Binding-site contacts:
Ligand atom OXH contacts residue HIS58 of chain 1.A at 3.5 Å (h-bond).
Ligand atom OXH contacts residue ZN1 of chain 1.B at 2.7 Å.
Ligand atom CYH contacts residue THR179 of chain 1.A at 3.2 Å.
Ligand atom C1G contacts residue LYS227 of chain 1.A at 3.5 Å.
Ligand atom O1A contacts residue ILE189 of chain 1.A at 2.7 Å.
Ligand atom C6G contacts residue PHE180 of chain 1.A at 3.4 Å (hydrophobic).
Ligand atom O4G contacts residue GLU185 of chain 1.A at 3.5 Å (salt-bridge).
Ligand atom NXH contacts residue ZN1 of chain 1.B at 2.9 Å.
Ligand atom C6A contacts residue GLY195 of chain 1.A at 3.5 Å.
Ligand atom C1A contacts residue CYS181 of chain 1.A at 3.0 Å (hydrophobic).
Ligand atom OXH contacts residue GLU73 of chain 1.A at 3.2 Å (salt-bridge).
Ligand atom C6G contacts residue LYS227 of chain 1.A at 3.6 Å.
Ligand atom C1A contacts residue PHE180 of chain 1.A at 3.3 Å (hydrophobic).
Ligand atom O1A contacts residue HIS58 of chain 1.A at 3.6 Å.
Ligand atom C2A contacts residue CYS181 of chain 1.A at 3.3 Å (hydrophobic).
Ligand atom NXH contacts residue HIS58 of chain 1.A at 2.7 Å (h-bond).
Ligand atom CYH contacts residue HIS58 of chain 1.A at 3.6 Å.
Ligand atom O3G contacts residue PHE180 of chain 1.A at 2.4 Å (h-bond).
Ligand atom OXH contacts residue HIS74 of chain 1.A at 3.4 Å (h-bond).
Ligand atom C1A contacts residue ILE189 of chain 1.A at 3.6 Å (hydrophobic).
Ligand atom O6G contacts residue LYS227 of chain 1.A at 3.0 Å.
Ligand atom C2G contacts residue THR179 of chain 1.A at 3.2 Å.
Ligand atom OYH contacts residue ZN1 of chain 1.B at 2.6 Å.
Ligand atom O3G contacts residue THR179 of chain 1.A at 3.6 Å.
Ligand atom CEA contacts residue TYR212 of chain 1.A at 3.4 Å (hydrophobic).
Ligand atom O5G contacts residue LYS227 of chain 1.A at 2.7 Å (salt-bridge).
Ligand atom C4A contacts residue ILE189 of chain 1.A at 3.4 Å (hydrophobic).
Ligand atom CAA contacts residue GLY198 of chain 1.A at 3.5 Å.
Ligand atom C5G contacts residue LYS227 of chain 1.A at 3.6 Å.
Ligand atom O1A contacts residue CYS181 of chain 1.A at 2.6 Å (h-bond).
Ligand atom C3G contacts residue PHE180 of chain 1.A at 3.1 Å (hydrophobic).
Ligand atom C4G contacts residue PHE180 of chain 1.A at 2.8 Å (hydrophobic).
Ligand atom CYH contacts residue ZN1 of chain 1.B at 2.9 Å.
Ligand atom C8A contacts residue GLY198 of chain 1.A at 3.4 Å.
Ligand atom OXH contacts residue SER59 of chain 1.A at 3.3 Å (h-bond).
Ligand atom OYH contacts residue THR179 of chain 1.A at 2.3 Å (h-bond).
Ligand atom CZH contacts residue THR179 of chain 1.A at 3.5 Å.
Ligand atom CCA contacts residue ILE186 of chain 1.A at 3.6 Å (hydrophobic).
Ligand atom O6G contacts residue PHE180 of chain 1.A at 2.8 Å.
Ligand atom O4G contacts residue PHE180 of chain 1.A at 2.8 Å (h-bond).

A small-molecule ligand and the protein it binds are described below.
Small molecule (SMILES): CCCCCCCCCCCCCC(=O)O[C@@H]1[C@@H](CC(=O)NO)CO[C@H](CO)[C@H]1O

Sequence of chain 1.A:
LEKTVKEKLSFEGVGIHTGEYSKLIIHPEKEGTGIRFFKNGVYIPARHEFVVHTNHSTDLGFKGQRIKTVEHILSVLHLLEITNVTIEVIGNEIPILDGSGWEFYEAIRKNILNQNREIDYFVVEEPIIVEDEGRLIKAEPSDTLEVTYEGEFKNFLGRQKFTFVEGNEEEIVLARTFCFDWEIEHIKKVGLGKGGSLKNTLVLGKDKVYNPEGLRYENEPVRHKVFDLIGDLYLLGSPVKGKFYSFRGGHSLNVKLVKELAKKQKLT